Sequence of chain 1.A:
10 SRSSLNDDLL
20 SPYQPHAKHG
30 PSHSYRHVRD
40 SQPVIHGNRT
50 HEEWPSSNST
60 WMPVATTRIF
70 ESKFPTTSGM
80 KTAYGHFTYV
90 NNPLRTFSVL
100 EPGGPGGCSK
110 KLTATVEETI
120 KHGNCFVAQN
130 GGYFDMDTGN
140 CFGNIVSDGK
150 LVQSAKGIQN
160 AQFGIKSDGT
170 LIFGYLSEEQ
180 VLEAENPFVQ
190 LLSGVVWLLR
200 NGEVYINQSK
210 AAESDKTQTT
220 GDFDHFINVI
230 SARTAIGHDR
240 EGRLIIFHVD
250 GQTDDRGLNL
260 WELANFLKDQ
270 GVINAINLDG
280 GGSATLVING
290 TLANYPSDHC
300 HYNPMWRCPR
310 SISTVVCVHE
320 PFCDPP

Binding-site contacts:
Ligand atom C1 contacts residue TRP260 of chain 1.A at 4.4 Å (hydrophobic).
Ligand atom N2 contacts residue ASN206 of chain 1.A at 2.9 Å (h-bond).
Ligand atom C6 contacts residue TRP260 of chain 1.A at 4.1 Å (hydrophobic).
Ligand atom C1 contacts residue ASN206 of chain 1.A at 1.4 Å.
Ligand atom C6 contacts residue ASN206 of chain 1.A at 4.5 Å.
Ligand atom C2 contacts residue ASN206 of chain 1.A at 2.5 Å.
Ligand atom C8 contacts residue ASN206 of chain 1.A at 4.3 Å.
Ligand atom C5 contacts residue ASN206 of chain 1.A at 3.7 Å.
Ligand atom O5 contacts residue ASN206 of chain 1.A at 2.4 Å (h-bond).
Ligand atom O5 contacts residue TRP260 of chain 1.A at 3.7 Å.
Ligand atom O7 contacts residue ASN206 of chain 1.A at 3.1 Å (h-bond).
Ligand atom C3 contacts residue ASN206 of chain 1.A at 3.8 Å.
Ligand atom C4 contacts residue ASN206 of chain 1.A at 4.2 Å.
Ligand atom C7 contacts residue ASN206 of chain 1.A at 3.2 Å.

The protein below binds the small molecule below.
Small molecule (SMILES): CC(=O)N[C@@H]1[C@@H](O)[C@H](O)[C@@H](CO)O[C@H]1O